Sequence of chain 5.B:
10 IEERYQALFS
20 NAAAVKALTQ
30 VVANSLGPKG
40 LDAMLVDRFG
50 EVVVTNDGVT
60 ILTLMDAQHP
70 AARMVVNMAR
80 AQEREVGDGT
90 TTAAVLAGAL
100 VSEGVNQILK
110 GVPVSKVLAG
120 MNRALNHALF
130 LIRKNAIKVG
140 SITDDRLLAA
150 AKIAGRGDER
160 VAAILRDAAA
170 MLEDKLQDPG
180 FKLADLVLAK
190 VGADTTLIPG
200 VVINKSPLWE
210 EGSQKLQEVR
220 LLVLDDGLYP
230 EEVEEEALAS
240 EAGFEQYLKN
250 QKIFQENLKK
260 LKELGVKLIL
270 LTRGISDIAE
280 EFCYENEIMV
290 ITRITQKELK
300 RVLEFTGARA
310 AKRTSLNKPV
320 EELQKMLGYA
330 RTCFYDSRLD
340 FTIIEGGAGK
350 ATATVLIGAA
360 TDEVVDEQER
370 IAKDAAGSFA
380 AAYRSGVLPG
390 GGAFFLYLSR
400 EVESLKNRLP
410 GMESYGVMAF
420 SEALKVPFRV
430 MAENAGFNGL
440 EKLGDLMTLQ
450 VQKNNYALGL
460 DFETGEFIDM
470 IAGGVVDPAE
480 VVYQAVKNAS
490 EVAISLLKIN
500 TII

Binding-site contacts:
Ligand atom N7 contacts residue PRO37 of chain 5.B at 3.6 Å.
Ligand atom O2G contacts residue ASP87 of chain 5.B at 2.3 Å (salt-bridge).
Ligand atom O3' contacts residue MET430 of chain 5.B at 3.2 Å.
Ligand atom PG contacts residue ASP87 of chain 5.B at 3.3 Å.
Ligand atom PG contacts residue THR89 of chain 5.B at 3.1 Å.
Ligand atom O5' contacts residue GLY36 of chain 5.B at 3.5 Å (h-bond).
Ligand atom C4 contacts residue PRO37 of chain 5.B at 3.5 Å (hydrophobic).
Ligand atom O2' contacts residue ASP476 of chain 5.B at 3.1 Å (salt-bridge).
Ligand atom C5 contacts residue PRO37 of chain 5.B at 3.3 Å (hydrophobic).
Ligand atom O2A contacts residue ASN55 of chain 5.B at 3.6 Å.
Ligand atom O2G contacts residue MG1 of chain 5.H at 2.2 Å.
Ligand atom O3G contacts residue THR90 of chain 5.B at 3.4 Å (h-bond).
Ligand atom O1B contacts residue ASP87 of chain 5.B at 2.6 Å (salt-bridge).
Ligand atom O2B contacts residue THR91 of chain 5.B at 2.4 Å (h-bond).
Ligand atom O1B contacts residue GLY88 of chain 5.B at 3.4 Å (h-bond).
Ligand atom PA contacts residue MG1 of chain 5.H at 3.5 Å.
Ligand atom O2B contacts residue GLY88 of chain 5.B at 3.1 Å.
Ligand atom C2' contacts residue ASP476 of chain 5.B at 3.5 Å.
Ligand atom O3G contacts residue ARG155 of chain 5.B at 2.9 Å (salt-bridge).
Ligand atom N3 contacts residue GLY390 of chain 5.B at 3.5 Å.
Ligand atom C8 contacts residue ILE152 of chain 5.B at 3.4 Å (hydrophobic).
Ligand atom O1G contacts residue THR89 of chain 5.B at 2.3 Å (h-bond).
Ligand atom O2' contacts residue GLY389 of chain 5.B at 3.5 Å.
Ligand atom C2 contacts residue PHE461 of chain 5.B at 3.4 Å (hydrophobic).
Ligand atom O1G contacts residue ASP87 of chain 5.B at 3.4 Å (salt-bridge).
Ligand atom O2A contacts residue SER34 of chain 5.B at 3.5 Å (h-bond).
Ligand atom O3A contacts residue LEU35 of chain 5.B at 3.6 Å.
Ligand atom N3B contacts residue THR89 of chain 5.B at 3.0 Å (h-bond).
Ligand atom O1A contacts residue MG1 of chain 5.H at 2.0 Å.
Ligand atom N3B contacts residue THR90 of chain 5.B at 2.9 Å (h-bond).
Ligand atom N3 contacts residue PHE461 of chain 5.B at 3.5 Å.
Ligand atom PB contacts residue MG1 of chain 5.H at 3.5 Å.
Ligand atom O2G contacts residue ARG155 of chain 5.B at 3.4 Å (salt-bridge).
Ligand atom O3G contacts residue GLY57 of chain 5.B at 3.4 Å (h-bond).
Ligand atom O1B contacts residue MG1 of chain 5.H at 2.1 Å.
Ligand atom O2G contacts residue ASP373 of chain 5.B at 3.6 Å (salt-bridge).
Ligand atom O2' contacts residue GLY390 of chain 5.B at 2.8 Å (h-bond).
Ligand atom O2A contacts residue GLY36 of chain 5.B at 3.3 Å (h-bond).
Ligand atom C2 contacts residue VAL474 of chain 5.B at 3.6 Å (hydrophobic).
Ligand atom C4' contacts residue MET430 of chain 5.B at 3.6 Å (hydrophobic).

This protein binds this small molecule.
Small molecule (SMILES): Nc1ncnc2c1ncn2[C@@H]1O[C@H](CO[P](=O)(O)O[P](=O)(O)NP(=O)(O)O)[C@@H](O)[C@H]1O